This small molecule binds to this protein.
Small molecule (SMILES): CCN(CC)c1ccc2c(c1)Oc1cc(N(CC)CC)ccc1C2c1ccccc1C(=O)OCCOCCOCCOCCn1cc(CO[C@H]2O[C@H](CO)[C@@H](O)[C@H](O)[C@@H]2O)nn1

Binding-site contacts:
Ligand atom O2M contacts residue LEU99 of chain 1.A at 3.5 Å (h-bond).
Ligand atom C1 contacts residue TYR12 of chain 1.A at 3.7 Å (hydrophobic).
Ligand atom O0A contacts residue ASP16 of chain 1.A at 3.4 Å (salt-bridge).
Ligand atom O4M contacts residue ASP208 of chain 1.A at 2.5 Å (salt-bridge).
Ligand atom C6M contacts residue ASP208 of chain 1.A at 3.5 Å.
Ligand atom O3M contacts residue ARG228 of chain 1.A at 2.9 Å (salt-bridge).
Ligand atom C5T contacts residue TYR12 of chain 1.A at 3.5 Å (hydrophobic).
Ligand atom C24 contacts residue LEU99 of chain 1.A at 3.8 Å (hydrophobic).
Ligand atom O4M contacts residue ARG228 of chain 1.A at 3.2 Å (salt-bridge).
Ligand atom C2 contacts residue LEU99 of chain 1.A at 3.8 Å (hydrophobic).
Ligand atom C22 contacts residue TYR12 of chain 1.A at 3.6 Å (hydrophobic).
Ligand atom C8 contacts residue ASP16 of chain 1.A at 3.5 Å.
Ligand atom O3M contacts residue GLY227 of chain 1.A at 3.5 Å.
Ligand atom C5M contacts residue TYR12 of chain 1.A at 3.8 Å (hydrophobic).
Ligand atom C6M contacts residue ALA207 of chain 1.A at 3.6 Å (hydrophobic).
Ligand atom C3M contacts residue ARG228 of chain 1.A at 3.8 Å.
Ligand atom C4M contacts residue GLY227 of chain 1.A at 3.8 Å.
Ligand atom C13 contacts residue LEU99 of chain 1.A at 3.5 Å (hydrophobic).
Ligand atom O2M contacts residue GLY98 of chain 1.A at 3.8 Å.
Ligand atom C6M contacts residue TYR12 of chain 1.A at 3.7 Å (hydrophobic).
Ligand atom C9 contacts residue ASP16 of chain 1.A at 3.6 Å.
Ligand atom O5M contacts residue LEU99 of chain 1.A at 3.5 Å.
Ligand atom O7P contacts residue LEU99 of chain 1.A at 3.9 Å.
Ligand atom N2T contacts residue TYR12 of chain 1.A at 3.6 Å.
Ligand atom O4M contacts residue TYR12 of chain 1.A at 3.8 Å.
Ligand atom C5C contacts residue LEU99 of chain 1.A at 3.4 Å (hydrophobic).
Ligand atom C4M contacts residue ASP208 of chain 1.A at 3.4 Å.
Ligand atom C6C contacts residue LEU99 of chain 1.A at 3.7 Å (hydrophobic).
Ligand atom C4C contacts residue LEU99 of chain 1.A at 3.7 Å (hydrophobic).
Ligand atom C3C contacts residue TYR100 of chain 1.A at 3.8 Å (hydrophobic).
Ligand atom C1M contacts residue LEU99 of chain 1.A at 3.7 Å (hydrophobic).
Ligand atom C14 contacts residue TYR100 of chain 1.A at 3.6 Å (hydrophobic).
Ligand atom O6M contacts residue GLY98 of chain 1.A at 3.4 Å.
Ligand atom O6M contacts residue ASP208 of chain 1.A at 2.7 Å (salt-bridge).
Ligand atom C4M contacts residue ARG228 of chain 1.A at 3.6 Å.
Ligand atom O6M contacts residue TYR100 of chain 1.A at 3.1 Å (h-bond).
Ligand atom N1T contacts residue TYR12 of chain 1.A at 2.6 Å (h-bond).
Ligand atom O6M contacts residue ALA207 of chain 1.A at 3.3 Å.
Ligand atom O6M contacts residue LEU99 of chain 1.A at 3.2 Å (h-bond).
Ligand atom O4M contacts residue ASN14 of chain 1.A at 2.9 Å (h-bond).

Sequence of chain 1.A:
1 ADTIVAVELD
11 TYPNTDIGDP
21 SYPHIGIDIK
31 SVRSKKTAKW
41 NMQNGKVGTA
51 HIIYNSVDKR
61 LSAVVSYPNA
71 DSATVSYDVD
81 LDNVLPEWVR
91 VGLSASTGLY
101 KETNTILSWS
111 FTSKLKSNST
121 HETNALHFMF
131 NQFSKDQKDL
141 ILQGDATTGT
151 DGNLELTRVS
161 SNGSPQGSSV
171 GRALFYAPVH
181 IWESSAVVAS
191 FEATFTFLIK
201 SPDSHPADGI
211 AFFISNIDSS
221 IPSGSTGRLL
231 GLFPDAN